Binding-site contacts:
Ligand atom N22 contacts residue CYS89 of chain 1.A at 2.8 Å (h-bond).
Ligand atom C01 contacts residue MET86 of chain 1.A at 3.8 Å (hydrophobic).
Ligand atom C20 contacts residue ILE14 of chain 1.A at 4.0 Å (hydrophobic).
Ligand atom C26 contacts residue PHE148 of chain 1.A at 3.7 Å (hydrophobic).
Ligand atom C17 contacts residue GLY92 of chain 1.A at 3.6 Å.
Ligand atom C20 contacts residue CYS89 of chain 1.A at 3.7 Å (hydrophobic).
Ligand atom C21 contacts residue CYS89 of chain 1.A at 3.2 Å (hydrophobic).
Ligand atom N24 contacts residue MET86 of chain 1.A at 3.8 Å.
Ligand atom C26 contacts residue MET86 of chain 1.A at 4.0 Å (hydrophobic).
Ligand atom N22 contacts residue VAL35 of chain 1.A at 3.8 Å.
Ligand atom C19 contacts residue TYR88 of chain 1.A at 3.4 Å (hydrophobic).
Ligand atom C20 contacts residue GLY92 of chain 1.A at 3.7 Å.
Ligand atom O29 contacts residue ASP159 of chain 1.A at 3.3 Å (salt-bridge).
Ligand atom N22 contacts residue TYR88 of chain 1.A at 3.7 Å.
Ligand atom N24 contacts residue VAL35 of chain 1.A at 3.5 Å.
Ligand atom O30 contacts residue ASP159 of chain 1.A at 3.0 Å (salt-bridge).
Ligand atom C23 contacts residue VAL35 of chain 1.A at 4.0 Å (hydrophobic).
Ligand atom C23 contacts residue GLU87 of chain 1.A at 3.7 Å.
Ligand atom C21 contacts residue TYR88 of chain 1.A at 3.7 Å (hydrophobic).
Ligand atom C04 contacts residue PHE148 of chain 1.A at 3.8 Å (hydrophobic).
Ligand atom O29 contacts residue LYS37 of chain 1.A at 3.7 Å.
Ligand atom C14 contacts residue GLY92 of chain 1.A at 3.9 Å.
Ligand atom C28 contacts residue ASP159 of chain 1.A at 3.6 Å.
Ligand atom C14 contacts residue ILE14 of chain 1.A at 3.8 Å (hydrophobic).
Ligand atom C23 contacts residue CYS89 of chain 1.A at 3.9 Å (hydrophobic).
Ligand atom N22 contacts residue GLU87 of chain 1.A at 3.9 Å.
Ligand atom C13 contacts residue ASP93 of chain 1.A at 3.7 Å.
Ligand atom C02 contacts residue LYS37 of chain 1.A at 3.8 Å.
Ligand atom C11 contacts residue ILE14 of chain 1.A at 3.8 Å (hydrophobic).
Ligand atom N24 contacts residue GLU87 of chain 1.A at 2.7 Å (salt-bridge).
Ligand atom C01 contacts residue CYS22 of chain 1.A at 3.5 Å (hydrophobic).
Ligand atom N07 contacts residue PHE148 of chain 1.A at 3.9 Å.
Ligand atom C16 contacts residue SER96 of chain 1.A at 3.6 Å.
Ligand atom C10 contacts residue ILE14 of chain 1.A at 3.9 Å (hydrophobic).
Ligand atom C25 contacts residue MET86 of chain 1.A at 3.3 Å (hydrophobic).
Ligand atom C09 contacts residue ILE14 of chain 1.A at 4.0 Å (hydrophobic).
Ligand atom C01 contacts residue LYS37 of chain 1.A at 3.9 Å.
Ligand atom C19 contacts residue GLU90 of chain 1.A at 3.6 Å.
Ligand atom C17 contacts residue ILE14 of chain 1.A at 3.9 Å (hydrophobic).
Ligand atom O18 contacts residue GLY92 of chain 1.A at 4.0 Å.

Sequence of chain 1.A:
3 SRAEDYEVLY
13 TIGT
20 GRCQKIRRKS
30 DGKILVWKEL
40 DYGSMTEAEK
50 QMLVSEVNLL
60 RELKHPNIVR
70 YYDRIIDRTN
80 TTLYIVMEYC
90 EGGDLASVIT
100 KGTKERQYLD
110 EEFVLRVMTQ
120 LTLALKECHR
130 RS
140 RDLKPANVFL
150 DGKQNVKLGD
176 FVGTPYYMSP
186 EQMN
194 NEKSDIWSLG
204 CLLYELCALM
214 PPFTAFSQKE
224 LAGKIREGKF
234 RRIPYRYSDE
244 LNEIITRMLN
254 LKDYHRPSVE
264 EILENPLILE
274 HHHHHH

This small molecule binds to this protein.
Small molecule (SMILES): CC[C@H]1CN(c2nc(-c3cc(OC)c(OC)c(OC)c3)cnc2N)CC[C@H]1C(=O)O